This small molecule binds to this protein.
Small molecule (SMILES): NCCC[C@H](N)CC(=O)NCCC[C@H](N)CC(=O)NCCC[C@H](N)CC(=O)N[C@@H]1[C@H](O)[C@@H](OC(N)=O)[C@@H](CO)O[C@H]1NC1=N[C@@H]2C(=O)NC[C@@H](O)[C@H]2N1

Sequence of chain 1.AA:
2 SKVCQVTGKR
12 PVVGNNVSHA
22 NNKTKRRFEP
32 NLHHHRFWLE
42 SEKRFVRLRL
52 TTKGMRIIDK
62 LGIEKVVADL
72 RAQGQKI

Binding-site contacts:
Ligand atom C40 contacts residue SER2 of chain 1.AA at 3.5 Å.
Ligand atom C42 contacts residue SER2 of chain 1.AA at 3.4 Å.
Ligand atom N41 contacts residue SER2 of chain 1.AA at 4.2 Å.
Ligand atom O43 contacts residue SER2 of chain 1.AA at 2.4 Å (h-bond).
Ligand atom C44 contacts residue SER2 of chain 1.AA at 4.1 Å.